The small molecule below binds the protein below.
Small molecule (SMILES): OC[C@H]1O[C@H](O[C@H]2[C@H](O)[C@@H](O)[C@H](OCCCCCC3CCCCC3)O[C@@H]2CO)[C@H](O)[C@@H](O)[C@@H]1O

Sequence of chain 1.A:
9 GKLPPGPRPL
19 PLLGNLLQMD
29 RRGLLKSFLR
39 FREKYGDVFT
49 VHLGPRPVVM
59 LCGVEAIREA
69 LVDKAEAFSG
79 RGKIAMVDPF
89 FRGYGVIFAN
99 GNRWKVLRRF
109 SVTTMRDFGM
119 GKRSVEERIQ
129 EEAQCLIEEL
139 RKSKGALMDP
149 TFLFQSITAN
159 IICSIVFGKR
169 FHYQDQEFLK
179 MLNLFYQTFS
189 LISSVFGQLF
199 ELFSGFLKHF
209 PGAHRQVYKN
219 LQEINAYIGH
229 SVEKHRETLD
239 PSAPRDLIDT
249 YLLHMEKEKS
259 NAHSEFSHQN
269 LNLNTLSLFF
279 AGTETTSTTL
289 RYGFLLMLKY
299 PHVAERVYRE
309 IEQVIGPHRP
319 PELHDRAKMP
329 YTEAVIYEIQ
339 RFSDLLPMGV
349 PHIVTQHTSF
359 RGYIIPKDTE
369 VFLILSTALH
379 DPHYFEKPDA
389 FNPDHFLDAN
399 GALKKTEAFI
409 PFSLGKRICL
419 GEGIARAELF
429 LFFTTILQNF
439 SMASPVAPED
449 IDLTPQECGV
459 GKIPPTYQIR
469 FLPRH

Binding-site contacts:
Ligand atom C8 contacts residue TYR225 of chain 1.A at 4.0 Å (hydrophobic).
Ligand atom C17 contacts residue GLU175 of chain 1.A at 3.9 Å.
Ligand atom C1 contacts residue TYR225 of chain 1.A at 3.5 Å (hydrophobic).
Ligand atom O14 contacts residue TYR225 of chain 1.A at 3.5 Å.
Ligand atom C9 contacts residue ILE222 of chain 1.A at 4.0 Å (hydrophobic).
Ligand atom C5 contacts residue MET179 of chain 1.A at 3.5 Å (hydrophobic).
Ligand atom C5 contacts residue PHE176 of chain 1.A at 4.0 Å (hydrophobic).
Ligand atom C5 contacts residue PHE169 of chain 1.A at 4.0 Å (hydrophobic).
Ligand atom C4 contacts residue PHE169 of chain 1.A at 3.6 Å (hydrophobic).
Ligand atom O12 contacts residue GLU175 of chain 1.A at 3.6 Å.
Ligand atom C3 contacts residue PHE176 of chain 1.A at 3.9 Å (hydrophobic).
Ligand atom C15 contacts residue MET179 of chain 1.A at 3.8 Å (hydrophobic).
Ligand atom O12 contacts residue TYR225 of chain 1.A at 4.0 Å.
Ligand atom C8 contacts residue ILE226 of chain 1.A at 4.1 Å (hydrophobic).
Ligand atom C2 contacts residue GLU175 of chain 1.A at 4.0 Å.
Ligand atom O14 contacts residue MET179 of chain 1.A at 3.7 Å.
Ligand atom C10 contacts residue CYS161 of chain 1.A at 3.9 Å (hydrophobic).
Ligand atom C7 contacts residue TYR225 of chain 1.A at 3.6 Å (hydrophobic).
Ligand atom C2 contacts residue PHE169 of chain 1.A at 4.1 Å (hydrophobic).
Ligand atom C1 contacts residue GLU175 of chain 1.A at 3.8 Å.
Ligand atom O22 contacts residue GLU175 of chain 1.A at 2.8 Å (salt-bridge).
Ligand atom C6 contacts residue TYR225 of chain 1.A at 4.1 Å (hydrophobic).
Ligand atom C19 contacts residue ALA224 of chain 1.A at 3.9 Å (hydrophobic).
Ligand atom O20 contacts residue TYR225 of chain 1.A at 3.7 Å.
Ligand atom C1 contacts residue MET179 of chain 1.A at 4.0 Å (hydrophobic).
Ligand atom C9 contacts residue PHE183 of chain 1.A at 3.8 Å (hydrophobic).
Ligand atom C7 contacts residue MET179 of chain 1.A at 3.8 Å (hydrophobic).
Ligand atom C13 contacts residue GLU175 of chain 1.A at 3.9 Å.
Ligand atom C18 contacts residue GLU175 of chain 1.A at 3.6 Å.
Ligand atom C3 contacts residue MET179 of chain 1.A at 4.1 Å (hydrophobic).
Ligand atom C4 contacts residue MET179 of chain 1.A at 4.0 Å (hydrophobic).
Ligand atom C8 contacts residue ILE222 of chain 1.A at 3.8 Å (hydrophobic).
Ligand atom C19 contacts residue TYR225 of chain 1.A at 3.5 Å (hydrophobic).
Ligand atom C3 contacts residue GLU175 of chain 1.A at 3.8 Å.
Ligand atom C4 contacts residue TYR225 of chain 1.A at 3.7 Å (hydrophobic).
Ligand atom C9 contacts residue PHE277 of chain 1.A at 3.5 Å (hydrophobic).
Ligand atom C10 contacts residue PHE277 of chain 1.A at 3.3 Å (hydrophobic).
Ligand atom C2 contacts residue TYR225 of chain 1.A at 3.5 Å (hydrophobic).
Ligand atom C3 contacts residue PHE169 of chain 1.A at 3.7 Å (hydrophobic).
Ligand atom O20 contacts residue ALA224 of chain 1.A at 4.1 Å.